The protein below binds the small molecule below.
Small molecule (SMILES): CC(=O)N[C@@H]1[C@@H](O)[C@H](O)[C@@H](CO)O[C@H]1O

Binding-site contacts:
Ligand atom N2 contacts residue ASN118 of chain 15.F at 3.6 Å.
Ligand atom C1 contacts residue ALA117 of chain 15.F at 3.9 Å (hydrophobic).
Ligand atom C5 contacts residue GLN168 of chain 15.F at 4.5 Å.
Ligand atom O5 contacts residue ASN118 of chain 15.F at 1.8 Å (h-bond).
Ligand atom C4 contacts residue ASN118 of chain 15.F at 3.8 Å.
Ligand atom C6 contacts residue ASN118 of chain 15.F at 4.0 Å.
Ligand atom C1 contacts residue GLN168 of chain 15.F at 4.0 Å.
Ligand atom O5 contacts residue GLN168 of chain 15.F at 4.0 Å.
Ligand atom C1 contacts residue ASN118 of chain 15.F at 1.6 Å.
Ligand atom C5 contacts residue ALA117 of chain 15.F at 4.2 Å (hydrophobic).
Ligand atom C2 contacts residue ALA117 of chain 15.F at 4.0 Å (hydrophobic).
Ligand atom O7 contacts residue ALA117 of chain 15.F at 4.5 Å.
Ligand atom C6 contacts residue ALA117 of chain 15.F at 3.6 Å (hydrophobic).
Ligand atom O6 contacts residue ASN118 of chain 15.F at 4.0 Å.
Ligand atom O5 contacts residue ALA117 of chain 15.F at 3.5 Å (h-bond).
Ligand atom O7 contacts residue ASN118 of chain 15.F at 3.5 Å (h-bond).
Ligand atom O6 contacts residue ALA117 of chain 15.F at 2.3 Å.
Ligand atom C8 contacts residue ASP164 of chain 15.F at 4.5 Å.
Ligand atom C7 contacts residue ASN118 of chain 15.F at 3.9 Å.
Ligand atom C7 contacts residue PRO167 of chain 15.F at 3.9 Å (hydrophobic).
Ligand atom C1 contacts residue PRO167 of chain 15.F at 4.4 Å (hydrophobic).
Ligand atom C3 contacts residue ASN118 of chain 15.F at 3.8 Å.
Ligand atom C5 contacts residue ASN118 of chain 15.F at 3.2 Å.
Ligand atom C8 contacts residue PRO167 of chain 15.F at 3.7 Å (hydrophobic).
Ligand atom C4 contacts residue ALA117 of chain 15.F at 4.2 Å (hydrophobic).
Ligand atom N2 contacts residue PRO167 of chain 15.F at 4.0 Å.
Ligand atom C2 contacts residue ASN118 of chain 15.F at 2.7 Å.

Sequence of chain 15.F:
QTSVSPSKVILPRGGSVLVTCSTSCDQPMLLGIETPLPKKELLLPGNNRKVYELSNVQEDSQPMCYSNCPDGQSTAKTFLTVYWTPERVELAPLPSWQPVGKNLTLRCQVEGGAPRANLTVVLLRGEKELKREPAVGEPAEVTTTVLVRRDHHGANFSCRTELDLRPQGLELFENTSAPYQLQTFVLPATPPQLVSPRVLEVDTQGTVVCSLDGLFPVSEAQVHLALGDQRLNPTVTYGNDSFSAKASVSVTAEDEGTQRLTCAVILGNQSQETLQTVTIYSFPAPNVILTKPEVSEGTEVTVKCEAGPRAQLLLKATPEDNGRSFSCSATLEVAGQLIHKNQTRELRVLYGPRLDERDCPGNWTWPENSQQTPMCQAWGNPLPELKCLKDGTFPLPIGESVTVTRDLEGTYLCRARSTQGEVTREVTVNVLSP